Binding-site contacts:
Ligand atom C02 contacts residue TRP316 of chain 1.C at 3.7 Å (hydrophobic).
Ligand atom N01 contacts residue GLU321 of chain 1.C at 2.6 Å (salt-bridge).
Ligand atom C15 contacts residue VAL296 of chain 1.C at 3.6 Å (hydrophobic).
Ligand atom C07 contacts residue GLY315 of chain 1.C at 3.5 Å.
Ligand atom C02 contacts residue HEM1 of chain 1.BA at 3.7 Å.
Ligand atom N02 contacts residue TRP316 of chain 1.C at 2.9 Å (h-bond).
Ligand atom C16 contacts residue HEM1 of chain 1.BA at 3.7 Å.
Ligand atom C11 contacts residue VAL296 of chain 1.C at 3.8 Å (hydrophobic).
Ligand atom C08 contacts residue VAL296 of chain 1.C at 3.7 Å (hydrophobic).
Ligand atom C21 contacts residue TRP407 of chain 1.C at 3.5 Å (hydrophobic).
Ligand atom C21 contacts residue HEM1 of chain 1.BA at 3.5 Å.
Ligand atom C20 contacts residue PHE65 of chain 1.C at 3.7 Å (hydrophobic).
Ligand atom C08 contacts residue GLU321 of chain 1.C at 3.7 Å.
Ligand atom F16 contacts residue VAL296 of chain 1.C at 3.3 Å.
Ligand atom N02 contacts residue GLU321 of chain 1.C at 2.6 Å (salt-bridge).
Ligand atom C16 contacts residue VAL296 of chain 1.C at 3.3 Å (hydrophobic).
Ligand atom C15 contacts residue HEM1 of chain 1.BA at 3.3 Å.
Ligand atom C07 contacts residue PHE313 of chain 1.C at 3.7 Å (hydrophobic).
Ligand atom C20 contacts residue TYR435 of chain 1.C at 3.6 Å (hydrophobic).
Ligand atom C02 contacts residue GLU321 of chain 1.C at 3.4 Å.
Ligand atom C12 contacts residue HEM1 of chain 1.BA at 3.3 Å.
Ligand atom C07 contacts residue PRO294 of chain 1.C at 3.7 Å (hydrophobic).
Ligand atom C07 contacts residue HEM1 of chain 1.BA at 3.6 Å.
Ligand atom F15 contacts residue MET299 of chain 1.C at 2.6 Å.
Ligand atom C14 contacts residue HEM1 of chain 1.BA at 3.0 Å.
Ligand atom C11 contacts residue HEM1 of chain 1.BA at 3.5 Å.
Ligand atom F16 contacts residue HEM1 of chain 1.BA at 3.5 Å.
Ligand atom F15 contacts residue VAL296 of chain 1.C at 3.4 Å.
Ligand atom C23 contacts residue PHE65 of chain 1.C at 3.7 Å (hydrophobic).
Ligand atom C05 contacts residue VAL296 of chain 1.C at 3.6 Å (hydrophobic).
Ligand atom N02 contacts residue HEM1 of chain 1.BA at 3.3 Å.
Ligand atom C21 contacts residue TYR435 of chain 1.C at 3.0 Å (hydrophobic).
Ligand atom F15 contacts residue HEM1 of chain 1.BA at 3.0 Å.
Ligand atom C03 contacts residue HEM1 of chain 1.BA at 3.3 Å.
Ligand atom C18 contacts residue HEM1 of chain 1.BA at 3.7 Å.
Ligand atom C09 contacts residue HEM1 of chain 1.BA at 3.1 Å.
Ligand atom C13 contacts residue HEM1 of chain 1.BA at 3.4 Å.
Ligand atom C21 contacts residue VAL64 of chain 1.C at 3.4 Å (hydrophobic).
Ligand atom C06 contacts residue GLU321 of chain 1.C at 3.6 Å.
Ligand atom N01 contacts residue PRO294 of chain 1.C at 3.8 Å.

Sequence of chain 1.C:
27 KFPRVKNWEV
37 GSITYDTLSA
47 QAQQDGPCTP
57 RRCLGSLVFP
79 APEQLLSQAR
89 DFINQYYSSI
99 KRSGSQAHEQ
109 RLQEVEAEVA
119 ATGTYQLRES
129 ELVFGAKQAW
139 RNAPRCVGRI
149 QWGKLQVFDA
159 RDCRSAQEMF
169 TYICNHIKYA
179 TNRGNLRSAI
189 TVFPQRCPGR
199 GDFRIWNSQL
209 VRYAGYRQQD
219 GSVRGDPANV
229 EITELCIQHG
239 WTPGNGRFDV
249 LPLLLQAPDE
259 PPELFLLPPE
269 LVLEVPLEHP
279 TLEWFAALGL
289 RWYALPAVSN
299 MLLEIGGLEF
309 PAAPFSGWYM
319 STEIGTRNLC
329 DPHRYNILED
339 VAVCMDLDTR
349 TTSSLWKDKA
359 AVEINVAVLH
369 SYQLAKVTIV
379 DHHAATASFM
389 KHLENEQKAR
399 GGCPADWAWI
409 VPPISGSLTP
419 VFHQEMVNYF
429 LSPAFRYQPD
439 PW

The small molecule below binds the protein below.
Small molecule (SMILES): CCN(CC)CCc1cc(F)c(F)c(CCc2cc(C)cc(N)n2)c1